This small molecule binds to this protein.
Small molecule (SMILES): CC(=O)C(=O)O

Sequence of chain 1.A:
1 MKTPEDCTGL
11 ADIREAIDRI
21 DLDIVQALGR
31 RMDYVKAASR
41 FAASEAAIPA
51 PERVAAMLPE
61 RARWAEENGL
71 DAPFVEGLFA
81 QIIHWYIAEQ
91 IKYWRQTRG

Binding-site contacts:
Ligand atom OXT contacts residue ALA50 of chain 1.A at 4.2 Å.
Ligand atom C contacts residue ARG53 of chain 1.A at 4.4 Å.
Ligand atom O3 contacts residue ALA38 of chain 1.A at 3.5 Å.
Ligand atom CA contacts residue SAL1 of chain 1.C at 3.5 Å.
Ligand atom O contacts residue ARG14 of chain 1.B at 2.9 Å (salt-bridge).
Ligand atom CA contacts residue LEU10 of chain 1.B at 4.5 Å (hydrophobic).
Ligand atom O3 contacts residue SAL1 of chain 1.C at 3.4 Å.
Ligand atom CA contacts residue ALA38 of chain 1.A at 3.9 Å (hydrophobic).
Ligand atom O3 contacts residue LEU10 of chain 1.B at 4.3 Å.
Ligand atom O3 contacts residue ILE48 of chain 1.A at 4.4 Å.
Ligand atom CB contacts residue ILE17 of chain 1.B at 3.7 Å (hydrophobic).
Ligand atom OXT contacts residue SAL1 of chain 1.C at 3.5 Å.
Ligand atom CA contacts residue GLN90 of chain 1.A at 3.8 Å.
Ligand atom O3 contacts residue GLN90 of chain 1.A at 3.0 Å (h-bond).
Ligand atom O contacts residue ARG53 of chain 1.A at 3.4 Å.
Ligand atom CB contacts residue GLN90 of chain 1.A at 3.9 Å.
Ligand atom OXT contacts residue ARG53 of chain 1.A at 4.3 Å.
Ligand atom OXT contacts residue LEU10 of chain 1.B at 4.2 Å.
Ligand atom CB contacts residue ILE13 of chain 1.B at 4.0 Å (hydrophobic).
Ligand atom C contacts residue ARG14 of chain 1.B at 3.4 Å.
Ligand atom OXT contacts residue ARG14 of chain 1.B at 2.6 Å (salt-bridge).
Ligand atom CB contacts residue SAL1 of chain 1.C at 3.5 Å.
Ligand atom O contacts residue SAL1 of chain 1.C at 3.5 Å.
Ligand atom CB contacts residue ALA38 of chain 1.A at 3.7 Å (hydrophobic).
Ligand atom C contacts residue SAL1 of chain 1.C at 3.5 Å.

Sequence of chain 1.B:
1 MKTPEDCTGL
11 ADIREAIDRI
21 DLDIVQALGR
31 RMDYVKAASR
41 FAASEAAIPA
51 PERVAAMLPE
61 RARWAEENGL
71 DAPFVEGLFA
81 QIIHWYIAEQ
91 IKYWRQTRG